Sequence of chain 1.C:
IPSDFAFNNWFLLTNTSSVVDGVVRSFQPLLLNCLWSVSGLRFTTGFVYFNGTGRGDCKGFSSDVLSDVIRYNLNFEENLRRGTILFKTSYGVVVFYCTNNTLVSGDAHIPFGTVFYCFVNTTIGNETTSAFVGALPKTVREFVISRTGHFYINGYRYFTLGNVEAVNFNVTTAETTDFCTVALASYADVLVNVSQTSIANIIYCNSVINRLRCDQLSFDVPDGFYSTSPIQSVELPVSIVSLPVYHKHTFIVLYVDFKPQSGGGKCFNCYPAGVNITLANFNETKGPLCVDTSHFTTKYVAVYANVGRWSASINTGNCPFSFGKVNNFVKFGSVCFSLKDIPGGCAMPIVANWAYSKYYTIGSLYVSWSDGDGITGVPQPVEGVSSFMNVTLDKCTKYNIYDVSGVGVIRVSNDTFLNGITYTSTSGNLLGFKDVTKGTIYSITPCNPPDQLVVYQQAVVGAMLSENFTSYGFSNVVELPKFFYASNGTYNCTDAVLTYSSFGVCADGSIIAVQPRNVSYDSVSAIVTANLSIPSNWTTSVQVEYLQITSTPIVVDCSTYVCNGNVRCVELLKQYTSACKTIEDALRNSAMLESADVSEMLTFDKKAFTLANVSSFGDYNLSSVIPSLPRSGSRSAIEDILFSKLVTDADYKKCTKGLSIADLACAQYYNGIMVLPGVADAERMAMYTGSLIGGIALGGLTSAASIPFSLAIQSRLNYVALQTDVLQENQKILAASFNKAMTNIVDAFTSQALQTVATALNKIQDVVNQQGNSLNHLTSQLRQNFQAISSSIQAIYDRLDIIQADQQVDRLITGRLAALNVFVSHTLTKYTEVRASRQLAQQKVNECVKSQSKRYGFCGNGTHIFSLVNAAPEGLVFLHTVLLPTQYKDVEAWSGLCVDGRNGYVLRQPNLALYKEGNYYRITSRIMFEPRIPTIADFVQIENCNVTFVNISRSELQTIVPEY

Binding-site contacts:
Ligand atom C4 contacts residue ASN568 of chain 1.C at 4.1 Å.
Ligand atom C2 contacts residue ASN568 of chain 1.C at 2.6 Å.
Ligand atom N2 contacts residue ASN568 of chain 1.C at 3.4 Å (h-bond).
Ligand atom C1 contacts residue ASN568 of chain 1.C at 1.4 Å.
Ligand atom C6 contacts residue ASN568 of chain 1.C at 4.5 Å.
Ligand atom C3 contacts residue ASN568 of chain 1.C at 3.9 Å.
Ligand atom C5 contacts residue ASN568 of chain 1.C at 3.6 Å.
Ligand atom O5 contacts residue ASN568 of chain 1.C at 2.2 Å (h-bond).

A protein and the small-molecule ligand that binds it are described below.
Small molecule (SMILES): CC(=O)N[C@@H]1[C@@H](O)[C@H](O)[C@@H](CO)O[C@H]1O